Sequence of chain 1.A:
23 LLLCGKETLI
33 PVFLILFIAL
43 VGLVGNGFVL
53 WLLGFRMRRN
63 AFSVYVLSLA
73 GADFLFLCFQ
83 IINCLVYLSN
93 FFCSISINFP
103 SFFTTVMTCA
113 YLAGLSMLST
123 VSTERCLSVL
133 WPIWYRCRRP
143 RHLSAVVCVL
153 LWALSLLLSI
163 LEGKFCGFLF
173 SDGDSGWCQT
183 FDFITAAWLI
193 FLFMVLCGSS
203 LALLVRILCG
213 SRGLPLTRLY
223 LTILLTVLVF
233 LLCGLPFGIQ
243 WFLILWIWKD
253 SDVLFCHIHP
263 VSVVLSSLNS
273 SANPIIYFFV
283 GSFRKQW

Binding-site contacts:
Ligand atom O1 contacts residue VAL66 of chain 1.A at 4.4 Å.
Ligand atom C20 contacts residue TRP154 of chain 1.A at 4.5 Å (hydrophobic).
Ligand atom C11 contacts residue VAL151 of chain 1.A at 3.7 Å (hydrophobic).
Ligand atom C2 contacts residue ALA147 of chain 1.A at 3.8 Å (hydrophobic).
Ligand atom C19 contacts residue VAL66 of chain 1.A at 4.0 Å (hydrophobic).
Ligand atom C4 contacts residue VAL66 of chain 1.A at 4.0 Å (hydrophobic).
Ligand atom C27 contacts residue TRP154 of chain 1.A at 4.0 Å (hydrophobic).
Ligand atom C22 contacts residue TRP154 of chain 1.A at 3.7 Å (hydrophobic).
Ligand atom C4 contacts residue LEU69 of chain 1.A at 4.5 Å (hydrophobic).
Ligand atom C19 contacts residue CYS150 of chain 1.A at 3.8 Å (hydrophobic).
Ligand atom C21 contacts residue TRP154 of chain 1.A at 3.8 Å (hydrophobic).
Ligand atom C27 contacts residue ALA155 of chain 1.A at 4.0 Å (hydrophobic).
Ligand atom C18 contacts residue TRP154 of chain 1.A at 3.4 Å (hydrophobic).
Ligand atom C7 contacts residue LEU69 of chain 1.A at 4.4 Å (hydrophobic).
Ligand atom C6 contacts residue LEU69 of chain 1.A at 3.7 Å (hydrophobic).
Ligand atom C26 contacts residue VAL151 of chain 1.A at 4.4 Å (hydrophobic).
Ligand atom C27 contacts residue LEU158 of chain 1.A at 3.8 Å (hydrophobic).
Ligand atom O1 contacts residue ARG61 of chain 1.A at 3.6 Å (salt-bridge).
Ligand atom C19 contacts residue VAL151 of chain 1.A at 4.4 Å (hydrophobic).
Ligand atom C18 contacts residue SER70 of chain 1.A at 4.4 Å.
Ligand atom C3 contacts residue ARG61 of chain 1.A at 4.4 Å.
Ligand atom O1 contacts residue ALA147 of chain 1.A at 4.5 Å.
Ligand atom C4 contacts residue ARG61 of chain 1.A at 4.2 Å.

The small molecule below binds the protein below.
Small molecule (SMILES): CC(C)CCC[C@@H](C)[C@H]1CC[C@H]2[C@@H]3CC=C4C[C@@H](O)CC[C@]4(C)[C@H]3CC[C@]12C